Sequence of chain 2.A:
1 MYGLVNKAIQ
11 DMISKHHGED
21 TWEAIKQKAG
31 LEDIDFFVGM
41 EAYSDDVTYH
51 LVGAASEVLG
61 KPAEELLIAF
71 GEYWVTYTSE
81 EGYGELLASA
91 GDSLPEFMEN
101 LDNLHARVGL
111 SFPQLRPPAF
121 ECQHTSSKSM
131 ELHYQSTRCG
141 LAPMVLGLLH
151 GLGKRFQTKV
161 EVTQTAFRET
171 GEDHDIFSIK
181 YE

Binding-site contacts:
Ligand atom CBG contacts residue SER136 of chain 2.A at 3.3 Å.
Ligand atom OBF contacts residue TRP74 of chain 2.A at 3.3 Å (h-bond).
Ligand atom CAP contacts residue LEU87 of chain 2.A at 3.8 Å (hydrophobic).
Ligand atom OAA contacts residue ARG138 of chain 2.A at 2.8 Å (salt-bridge).
Ligand atom OAB contacts residue LEU115 of chain 2.A at 3.7 Å.
Ligand atom CBA contacts residue HIS105 of chain 2.A at 3.4 Å.
Ligand atom CBH contacts residue ARG138 of chain 2.A at 3.4 Å.
Ligand atom OAB contacts residue ARG116 of chain 2.A at 2.7 Å (salt-bridge).
Ligand atom CAH contacts residue LEU101 of chain 2.A at 3.4 Å (hydrophobic).
Ligand atom CAF contacts residue TYR83 of chain 2.A at 2.8 Å (hydrophobic).
Ligand atom CBB contacts residue MET144 of chain 2.A at 3.6 Å (hydrophobic).
Ligand atom CBG contacts residue TYR134 of chain 2.A at 3.5 Å (hydrophobic).
Ligand atom CAH contacts residue LEU148 of chain 2.A at 3.7 Å (hydrophobic).
Ligand atom CAJ contacts residue TYR83 of chain 2.A at 3.2 Å (hydrophobic).
Ligand atom CAE contacts residue PHE112 of chain 2.A at 3.2 Å (hydrophobic).
Ligand atom CAU contacts residue ARG116 of chain 2.A at 3.8 Å.
Ligand atom OAC contacts residue TYR134 of chain 2.A at 2.4 Å (h-bond).
Ligand atom CAQ contacts residue HIS105 of chain 2.A at 3.3 Å.
Ligand atom CAL contacts residue LEU101 of chain 2.A at 3.5 Å (hydrophobic).
Ligand atom OAD contacts residue MET1 of chain 2.A at 3.5 Å.
Ligand atom CAF contacts residue PHE112 of chain 2.A at 3.1 Å (hydrophobic).
Ligand atom CBM contacts residue LEU115 of chain 2.A at 3.6 Å (hydrophobic).
Ligand atom CAG contacts residue TYR2 of chain 2.A at 3.2 Å (hydrophobic).
Ligand atom CAV contacts residue MET144 of chain 2.A at 3.5 Å (hydrophobic).
Ligand atom CAL contacts residue LEU148 of chain 2.A at 3.5 Å (hydrophobic).
Ligand atom CAM contacts residue PHE97 of chain 2.A at 3.6 Å (hydrophobic).
Ligand atom CBE contacts residue HIS105 of chain 2.A at 3.7 Å.
Ligand atom OAA contacts residue SER136 of chain 2.A at 3.4 Å (h-bond).
Ligand atom OAD contacts residue ARG138 of chain 2.A at 3.8 Å.
Ligand atom OAB contacts residue ARG138 of chain 2.A at 2.8 Å (salt-bridge).
Ligand atom CAI contacts residue LEU152 of chain 2.A at 3.8 Å (hydrophobic).
Ligand atom CAI contacts residue PHE97 of chain 2.A at 3.8 Å (hydrophobic).
Ligand atom CAW contacts residue MET144 of chain 2.A at 2.8 Å (hydrophobic).
Ligand atom CAX contacts residue PRO118 of chain 2.A at 3.5 Å (hydrophobic).
Ligand atom CAK contacts residue TYR2 of chain 2.A at 3.8 Å (hydrophobic).
Ligand atom OAC contacts residue SER136 of chain 2.A at 2.5 Å (h-bond).
Ligand atom OAD contacts residue TYR2 of chain 2.A at 3.1 Å (h-bond).
Ligand atom CBI contacts residue VAL108 of chain 2.A at 3.7 Å (hydrophobic).
Ligand atom CAY contacts residue VAL108 of chain 2.A at 3.7 Å (hydrophobic).
Ligand atom CBH contacts residue LEU115 of chain 2.A at 3.6 Å (hydrophobic).

A protein and the small-molecule ligand that binds it are described below.
Small molecule (SMILES): O=C(O)CCCCN(CCc1ccccc1OCc1ccc(CCc2ccccc2)cc1)Cc1ccc(C(=O)O)cc1